A small-molecule ligand and the protein it binds are described below.
Small molecule (SMILES): CSc1ccc(C(=O)/C=C/c2cc(C)c(OC(C)(C)C(=O)O)c(C)c2)cc1

Binding-site contacts:
Ligand atom O04 contacts residue TYR119 of chain 1.A at 3.2 Å (h-bond).
Ligand atom C22 contacts residue VAL137 of chain 1.A at 3.3 Å (hydrophobic).
Ligand atom C11 contacts residue PHE78 of chain 1.A at 3.4 Å (hydrophobic).
Ligand atom O03 contacts residue SER85 of chain 1.A at 2.9 Å (h-bond).
Ligand atom C10 contacts residue GLN82 of chain 1.A at 3.4 Å.
Ligand atom C17 contacts residue PHE123 of chain 1.A at 3.7 Å (hydrophobic).
Ligand atom C15 contacts residue SER85 of chain 1.A at 3.8 Å.
Ligand atom C21 contacts residue CYS81 of chain 1.A at 3.8 Å (hydrophobic).
Ligand atom C09 contacts residue SER85 of chain 1.A at 3.7 Å.
Ligand atom C12 contacts residue CYS81 of chain 1.A at 3.9 Å (hydrophobic).
Ligand atom C08 contacts residue ILE159 of chain 1.A at 3.9 Å (hydrophobic).
Ligand atom C16 contacts residue ILE159 of chain 1.A at 3.5 Å (hydrophobic).
Ligand atom O04 contacts residue TYR269 of chain 1.A at 2.3 Å (h-bond).
Ligand atom C17 contacts residue HIS245 of chain 1.A at 3.9 Å.
Ligand atom C08 contacts residue CYS81 of chain 1.A at 3.3 Å (hydrophobic).
Ligand atom C19 contacts residue CYS81 of chain 1.A at 3.4 Å (hydrophobic).
Ligand atom C15 contacts residue HIS245 of chain 1.A at 3.6 Å.
Ligand atom C10 contacts residue SER85 of chain 1.A at 3.5 Å.
Ligand atom C23 contacts residue CYS81 of chain 1.A at 3.6 Å (hydrophobic).
Ligand atom C24 contacts residue VAL137 of chain 1.A at 3.9 Å (hydrophobic).
Ligand atom C07 contacts residue HIS245 of chain 1.A at 3.7 Å.
Ligand atom C15 contacts residue TYR119 of chain 1.A at 3.2 Å (hydrophobic).
Ligand atom C21 contacts residue VAL137 of chain 1.A at 3.5 Å (hydrophobic).
Ligand atom C18 contacts residue MET160 of chain 1.A at 3.5 Å (hydrophobic).
Ligand atom C12 contacts residue MET160 of chain 1.A at 3.8 Å (hydrophobic).
Ligand atom O05 contacts residue VAL137 of chain 1.A at 3.9 Å.
Ligand atom C10 contacts residue CYS81 of chain 1.A at 3.4 Å (hydrophobic).
Ligand atom O04 contacts residue HIS245 of chain 1.A at 2.8 Å (h-bond).
Ligand atom C06 contacts residue HIS245 of chain 1.A at 3.8 Å.
Ligand atom C25 contacts residue VAL137 of chain 1.A at 3.5 Å (hydrophobic).
Ligand atom C16 contacts residue PHE78 of chain 1.A at 3.7 Å (hydrophobic).
Ligand atom C17 contacts residue TYR119 of chain 1.A at 3.4 Å (hydrophobic).
Ligand atom O03 contacts residue LEU265 of chain 1.A at 3.7 Å.
Ligand atom C17 contacts residue SER85 of chain 1.A at 3.2 Å.
Ligand atom O02 contacts residue HIS245 of chain 1.A at 2.9 Å (h-bond).
Ligand atom C15 contacts residue TYR269 of chain 1.A at 3.5 Å (hydrophobic).
Ligand atom C16 contacts residue CYS81 of chain 1.A at 3.5 Å (hydrophobic).
Ligand atom O05 contacts residue MET135 of chain 1.A at 3.2 Å.
Ligand atom O03 contacts residue TYR119 of chain 1.A at 2.6 Å (h-bond).
Ligand atom C13 contacts residue CYS81 of chain 1.A at 3.1 Å (hydrophobic).

Sequence of chain 1.A:
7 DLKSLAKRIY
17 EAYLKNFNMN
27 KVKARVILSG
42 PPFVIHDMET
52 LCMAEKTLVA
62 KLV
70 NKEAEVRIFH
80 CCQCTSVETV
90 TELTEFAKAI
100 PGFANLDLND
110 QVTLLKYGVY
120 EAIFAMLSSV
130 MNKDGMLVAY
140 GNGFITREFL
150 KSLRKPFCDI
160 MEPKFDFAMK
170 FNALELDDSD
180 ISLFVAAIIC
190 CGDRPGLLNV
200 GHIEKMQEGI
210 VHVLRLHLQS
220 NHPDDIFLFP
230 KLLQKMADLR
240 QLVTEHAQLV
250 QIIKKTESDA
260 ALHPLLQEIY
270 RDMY